Binding-site contacts:
Ligand atom O7 contacts residue TYR152 of chain 1.A at 3.0 Å (h-bond).
Ligand atom C7 contacts residue ASN114 of chain 1.A at 3.0 Å.
Ligand atom O5 contacts residue ASN114 of chain 1.A at 2.3 Å (h-bond).
Ligand atom N2 contacts residue ASN114 of chain 1.A at 2.9 Å (h-bond).
Ligand atom C5 contacts residue ASN114 of chain 1.A at 3.6 Å.
Ligand atom C7 contacts residue TYR152 of chain 1.A at 3.9 Å (hydrophobic).
Ligand atom C8 contacts residue ASN114 of chain 1.A at 4.3 Å.
Ligand atom C2 contacts residue ASN114 of chain 1.A at 2.5 Å.
Ligand atom C4 contacts residue ASN114 of chain 1.A at 4.2 Å.
Ligand atom C1 contacts residue ASN114 of chain 1.A at 1.4 Å.
Ligand atom C3 contacts residue ASN114 of chain 1.A at 3.8 Å.
Ligand atom O7 contacts residue ASN114 of chain 1.A at 2.7 Å (h-bond).
Ligand atom C8 contacts residue TYR152 of chain 1.A at 4.2 Å (hydrophobic).

Sequence of chain 1.A:
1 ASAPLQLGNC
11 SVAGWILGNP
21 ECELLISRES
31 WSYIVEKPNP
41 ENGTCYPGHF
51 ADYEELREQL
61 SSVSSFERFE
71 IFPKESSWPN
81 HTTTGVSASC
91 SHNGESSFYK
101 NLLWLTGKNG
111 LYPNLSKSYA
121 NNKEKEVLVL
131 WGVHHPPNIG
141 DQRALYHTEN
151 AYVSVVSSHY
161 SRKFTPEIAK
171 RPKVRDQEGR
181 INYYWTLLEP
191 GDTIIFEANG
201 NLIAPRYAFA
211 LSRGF

The small molecule below binds the protein below.
Small molecule (SMILES): CC(=O)N[C@@H]1[C@@H](O)[C@H](O)[C@@H](CO)O[C@H]1O